This small molecule binds to this protein.
Small molecule (SMILES): CCOc1ccc(OCC)c(NCc2cnc3nc(N)nc(N)c3c2C)c1

Binding-site contacts:
Ligand atom C4 contacts residue PHE35 of chain 1.B at 3.3 Å (hydrophobic).
Ligand atom C51 contacts residue FOL1 of chain 1.I at 0.9 Å.
Ligand atom C52 contacts residue PHE35 of chain 1.B at 3.3 Å (hydrophobic).
Ligand atom C4 contacts residue FOL1 of chain 1.I at 0.7 Å.
Ligand atom C52 contacts residue ARG71 of chain 1.B at 3.2 Å.
Ligand atom C14 contacts residue FOL1 of chain 1.I at 0.9 Å.
Ligand atom N4 contacts residue ILE8 of chain 1.B at 3.0 Å (h-bond).
Ligand atom O2 contacts residue PRO62 of chain 1.B at 3.4 Å.
Ligand atom C11 contacts residue FOL1 of chain 1.I at 1.0 Å.
Ligand atom O5 contacts residue PHE35 of chain 1.B at 3.2 Å.
Ligand atom C7 contacts residue PHE32 of chain 1.B at 3.4 Å (hydrophobic).
Ligand atom C4 contacts residue NDP1 of chain 1.G at 3.4 Å.
Ligand atom N3 contacts residue PHE35 of chain 1.B at 3.4 Å.
Ligand atom C16 contacts residue FOL1 of chain 1.I at 1.0 Å.
Ligand atom C5 contacts residue FOL1 of chain 1.I at 0.7 Å.
Ligand atom N1 contacts residue FOL1 of chain 1.I at 0.7 Å (h-bond).
Ligand atom C51 contacts residue LEU68 of chain 1.B at 3.4 Å (hydrophobic).
Ligand atom N3 contacts residue FOL1 of chain 1.I at 0.5 Å (h-bond).
Ligand atom N2 contacts residue GLU31 of chain 1.B at 2.9 Å (salt-bridge).
Ligand atom C8A contacts residue FOL1 of chain 1.I at 0.7 Å.
Ligand atom C13 contacts residue FOL1 of chain 1.I at 1.8 Å.
Ligand atom C7 contacts residue FOL1 of chain 1.I at 1.8 Å.
Ligand atom N4 contacts residue FOL1 of chain 1.I at 0.7 Å (h-bond).
Ligand atom C52 contacts residue FOL1 of chain 1.I at 0.5 Å.
Ligand atom C15 contacts residue FOL1 of chain 1.I at 0.8 Å.
Ligand atom N8 contacts residue FOL1 of chain 1.I at 1.1 Å (h-bond).
Ligand atom N4 contacts residue VAL116 of chain 1.B at 3.3 Å (h-bond).
Ligand atom C6 contacts residue FOL1 of chain 1.I at 1.4 Å.
Ligand atom N2 contacts residue FOL1 of chain 1.I at 0.5 Å (h-bond).
Ligand atom O5 contacts residue LEU68 of chain 1.B at 3.3 Å.
Ligand atom C12 contacts residue FOL1 of chain 1.I at 1.2 Å.
Ligand atom N10 contacts residue FOL1 of chain 1.I at 1.1 Å.
Ligand atom C5A contacts residue FOL1 of chain 1.I at 1.4 Å.
Ligand atom C2 contacts residue FOL1 of chain 1.I at 0.6 Å.
Ligand atom O2 contacts residue FOL1 of chain 1.I at 2.5 Å.
Ligand atom N1 contacts residue GLU31 of chain 1.B at 3.1 Å (salt-bridge).
Ligand atom C9 contacts residue FOL1 of chain 1.I at 0.5 Å.
Ligand atom C13 contacts residue PRO62 of chain 1.B at 3.4 Å (hydrophobic).
Ligand atom O5 contacts residue FOL1 of chain 1.I at 1.2 Å (h-bond).
Ligand atom C4A contacts residue FOL1 of chain 1.I at 0.9 Å.

Sequence of chain 1.B:
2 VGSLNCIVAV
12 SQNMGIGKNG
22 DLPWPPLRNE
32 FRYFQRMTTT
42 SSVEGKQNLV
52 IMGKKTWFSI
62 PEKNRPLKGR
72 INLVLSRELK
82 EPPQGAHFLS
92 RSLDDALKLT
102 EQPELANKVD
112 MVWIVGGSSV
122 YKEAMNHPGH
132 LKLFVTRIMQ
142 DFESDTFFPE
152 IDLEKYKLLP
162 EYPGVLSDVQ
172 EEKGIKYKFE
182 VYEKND